Sequence of chain 17.C:
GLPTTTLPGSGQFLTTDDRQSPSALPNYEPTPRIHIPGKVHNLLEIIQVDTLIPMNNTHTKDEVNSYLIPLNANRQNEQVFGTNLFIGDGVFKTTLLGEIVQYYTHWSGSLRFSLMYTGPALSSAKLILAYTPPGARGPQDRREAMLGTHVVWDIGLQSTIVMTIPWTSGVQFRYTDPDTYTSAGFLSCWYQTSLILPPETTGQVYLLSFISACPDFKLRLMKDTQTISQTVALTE

Sequence of chain 16.C:
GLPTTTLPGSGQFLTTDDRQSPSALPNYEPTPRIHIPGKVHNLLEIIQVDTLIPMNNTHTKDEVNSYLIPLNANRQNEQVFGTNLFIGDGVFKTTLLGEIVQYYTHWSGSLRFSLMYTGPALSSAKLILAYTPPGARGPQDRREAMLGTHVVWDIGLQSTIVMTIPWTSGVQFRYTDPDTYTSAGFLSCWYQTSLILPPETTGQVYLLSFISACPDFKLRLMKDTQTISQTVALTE

Sequence of chain 16.A:
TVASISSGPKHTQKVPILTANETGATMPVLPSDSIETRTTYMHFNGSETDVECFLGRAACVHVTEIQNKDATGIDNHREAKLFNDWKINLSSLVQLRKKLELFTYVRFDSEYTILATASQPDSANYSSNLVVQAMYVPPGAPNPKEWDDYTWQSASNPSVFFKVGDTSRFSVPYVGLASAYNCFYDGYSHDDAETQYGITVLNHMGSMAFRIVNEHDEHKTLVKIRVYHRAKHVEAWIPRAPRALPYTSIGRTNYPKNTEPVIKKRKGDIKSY

The protein below binds the small molecule below.
Small molecule (SMILES): Cc1cc(CCCOc2c(C)cc(-c3noc(C(F)(F)F)n3)cc2C)on1

Binding-site contacts:
Ligand atom N1A contacts residue PRO174 of chain 16.A at 3.5 Å.
Ligand atom CM2 contacts residue MET224 of chain 16.A at 3.5 Å (hydrophobic).
Ligand atom C1C contacts residue TYR128 of chain 16.A at 3.3 Å (hydrophobic).
Ligand atom O1A contacts residue PHE186 of chain 16.A at 3.4 Å.
Ligand atom C6B contacts residue TYR152 of chain 16.A at 3.6 Å (hydrophobic).
Ligand atom C2C contacts residue TYR128 of chain 16.A at 3.2 Å (hydrophobic).
Ligand atom O1 contacts residue MET221 of chain 16.A at 3.7 Å.
Ligand atom C4 contacts residue TYR197 of chain 16.A at 3.7 Å (hydrophobic).
Ligand atom CM6 contacts residue TYR152 of chain 16.A at 3.4 Å (hydrophobic).
Ligand atom C5B contacts residue TYR152 of chain 16.A at 3.4 Å (hydrophobic).
Ligand atom O1A contacts residue ALA24 of chain 16.C at 3.4 Å.
Ligand atom F1 contacts residue MET224 of chain 16.A at 3.7 Å.
Ligand atom C3A contacts residue PHE186 of chain 16.A at 3.1 Å (hydrophobic).
Ligand atom CM6 contacts residue VAL191 of chain 16.A at 3.7 Å (hydrophobic).
Ligand atom F3 contacts residue TYR152 of chain 16.A at 3.6 Å.
Ligand atom N3A contacts residue TYR152 of chain 16.A at 3.5 Å.
Ligand atom F3 contacts residue PRO174 of chain 16.A at 3.1 Å.
Ligand atom C3C contacts residue TYR128 of chain 16.A at 3.1 Å (hydrophobic).
Ligand atom F3 contacts residue VAL176 of chain 16.A at 3.6 Å.
Ligand atom CM4 contacts residue ALA150 of chain 16.A at 3.7 Å (hydrophobic).
Ligand atom CM4 contacts residue VAL176 of chain 16.A at 3.7 Å (hydrophobic).
Ligand atom C4 contacts residue LEU106 of chain 16.A at 3.3 Å (hydrophobic).
Ligand atom O1A contacts residue PRO174 of chain 16.A at 3.4 Å.
Ligand atom N1A contacts residue ALA24 of chain 16.C at 3.3 Å.
Ligand atom F3 contacts residue ALA150 of chain 16.A at 3.0 Å.
Ligand atom N1A contacts residue PHE186 of chain 16.A at 3.5 Å.
Ligand atom C3 contacts residue LEU106 of chain 16.A at 3.4 Å (hydrophobic).
Ligand atom F3 contacts residue SER175 of chain 16.A at 2.8 Å.
Ligand atom C2A contacts residue PHE186 of chain 16.A at 3.3 Å (hydrophobic).
Ligand atom F1 contacts residue PHE186 of chain 16.A at 3.3 Å.
Ligand atom C4B contacts residue TYR152 of chain 16.A at 3.6 Å (hydrophobic).
Ligand atom C2A contacts residue TYR152 of chain 16.A at 3.5 Å (hydrophobic).
Ligand atom CM4 contacts residue PHE186 of chain 16.A at 3.5 Å (hydrophobic).
Ligand atom F2 contacts residue PHE186 of chain 16.A at 3.1 Å.
Ligand atom C3B contacts residue MET224 of chain 16.A at 3.6 Å (hydrophobic).
Ligand atom CM3 contacts residue ASN219 of chain 16.A at 3.5 Å.
Ligand atom F2 contacts residue VAL176 of chain 16.A at 2.7 Å.
Ligand atom CM2 contacts residue TYR128 of chain 16.A at 3.4 Å (hydrophobic).
Ligand atom C1C contacts residue TYR197 of chain 16.A at 3.7 Å (hydrophobic).
Ligand atom N3A contacts residue PHE186 of chain 16.A at 3.1 Å.